Sequence of chain 2.B:
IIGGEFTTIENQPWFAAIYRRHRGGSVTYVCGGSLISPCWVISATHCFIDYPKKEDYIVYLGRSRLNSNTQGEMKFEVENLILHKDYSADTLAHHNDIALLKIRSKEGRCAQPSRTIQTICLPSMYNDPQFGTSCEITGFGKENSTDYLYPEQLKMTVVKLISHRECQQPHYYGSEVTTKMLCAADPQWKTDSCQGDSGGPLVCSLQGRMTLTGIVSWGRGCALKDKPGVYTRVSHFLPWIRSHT

This protein binds this small molecule.
Small molecule (SMILES): NC(=O)CC[C@@H](C=O)NC(=O)CNC(=O)[C@@H](N)CS

Binding-site contacts:
Ligand atom CB contacts residue ILE120 of chain 2.B at 3.8 Å (hydrophobic).
Ligand atom CB contacts residue PRO113 of chain 2.B at 3.4 Å (hydrophobic).
Ligand atom NE2 contacts residue GLN118 of chain 2.B at 3.6 Å.
Ligand atom N contacts residue THR119 of chain 2.B at 4.3 Å.
Ligand atom SG contacts residue CYS121 of chain 2.B at 2.0 Å (h-bond).
Ligand atom NE2 contacts residue LEU35 of chain 2.B at 4.3 Å.
Ligand atom SG contacts residue ARG209 of chain 2.B at 3.8 Å.
Ligand atom CG contacts residue PRO113 of chain 2.B at 4.2 Å (hydrophobic).
Ligand atom OE1 contacts residue ALA111 of chain 2.B at 3.4 Å (h-bond).
Ligand atom OE1 contacts residue PRO38 of chain 2.B at 4.0 Å.
Ligand atom O contacts residue PRO113 of chain 2.B at 3.8 Å.
Ligand atom CB contacts residue CYS121 of chain 2.B at 3.0 Å (hydrophobic).
Ligand atom NE2 contacts residue ILE117 of chain 2.B at 3.6 Å.
Ligand atom CA contacts residue THR119 of chain 2.B at 3.0 Å.
Ligand atom NE2 contacts residue GLN112 of chain 2.B at 4.3 Å.
Ligand atom N contacts residue THR119 of chain 2.B at 3.1 Å (h-bond).
Ligand atom CG contacts residue THR119 of chain 2.B at 4.0 Å.
Ligand atom C contacts residue THR119 of chain 2.B at 3.5 Å.
Ligand atom CA contacts residue THR119 of chain 2.B at 4.3 Å.
Ligand atom NE2 contacts residue THR119 of chain 2.B at 3.9 Å.
Ligand atom CD contacts residue PRO113 of chain 2.B at 3.8 Å (hydrophobic).
Ligand atom CA contacts residue CYS121 of chain 2.B at 4.5 Å (hydrophobic).
Ligand atom OE1 contacts residue GLN112 of chain 2.B at 4.0 Å.
Ligand atom N contacts residue THR119 of chain 2.B at 4.1 Å.
Ligand atom CD contacts residue GLN112 of chain 2.B at 4.5 Å.
Ligand atom C contacts residue PRO113 of chain 2.B at 4.4 Å (hydrophobic).
Ligand atom CD contacts residue THR119 of chain 2.B at 4.1 Å.
Ligand atom NE2 contacts residue PRO113 of chain 2.B at 3.5 Å.
Ligand atom CB contacts residue THR119 of chain 2.B at 3.5 Å.
Ligand atom OE1 contacts residue PRO113 of chain 2.B at 3.5 Å.